Binding-site contacts:
Ligand atom C8 contacts residue LYS121 of chain 1.G at 4.3 Å.
Ligand atom C8 contacts residue PRO111 of chain 1.H at 3.5 Å (hydrophobic).
Ligand atom C2 contacts residue ASN117 of chain 1.G at 2.3 Å.
Ligand atom O7 contacts residue ASN117 of chain 1.G at 3.3 Å (h-bond).
Ligand atom C7 contacts residue THR115 of chain 1.H at 4.4 Å.
Ligand atom C5 contacts residue ASN117 of chain 1.G at 3.9 Å.
Ligand atom O5 contacts residue ASN117 of chain 1.G at 2.7 Å (h-bond).
Ligand atom N2 contacts residue ASN117 of chain 1.G at 2.8 Å (h-bond).
Ligand atom C1 contacts residue LEU103 of chain 1.H at 4.0 Å (hydrophobic).
Ligand atom N2 contacts residue LYS121 of chain 1.G at 4.4 Å.
Ligand atom C7 contacts residue ASN117 of chain 1.G at 3.3 Å.
Ligand atom C4 contacts residue ASN117 of chain 1.G at 4.2 Å.
Ligand atom O5 contacts residue LEU103 of chain 1.H at 4.0 Å.
Ligand atom C5 contacts residue LEU103 of chain 1.H at 3.9 Å (hydrophobic).
Ligand atom C8 contacts residue ASN117 of chain 1.G at 4.4 Å.
Ligand atom O7 contacts residue LYS121 of chain 1.G at 2.3 Å (salt-bridge).
Ligand atom C2 contacts residue LYS121 of chain 1.G at 4.5 Å.
Ligand atom C3 contacts residue ASN117 of chain 1.G at 3.7 Å.
Ligand atom C8 contacts residue THR115 of chain 1.H at 3.6 Å.
Ligand atom C6 contacts residue LEU103 of chain 1.H at 4.5 Å (hydrophobic).
Ligand atom N2 contacts residue LEU103 of chain 1.H at 4.3 Å.
Ligand atom C1 contacts residue ASN117 of chain 1.G at 1.5 Å.
Ligand atom C7 contacts residue LYS121 of chain 1.G at 3.4 Å.

Sequence of chain 1.G:
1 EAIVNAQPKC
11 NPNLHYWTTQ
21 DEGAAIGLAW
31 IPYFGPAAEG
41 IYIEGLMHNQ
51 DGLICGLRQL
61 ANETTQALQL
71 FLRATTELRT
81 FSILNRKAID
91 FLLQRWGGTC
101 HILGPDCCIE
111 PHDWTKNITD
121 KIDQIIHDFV

A protein and the small-molecule ligand that binds it are described below.
Small molecule (SMILES): CC(=O)N[C@@H]1[C@@H](O)[C@H](O)[C@@H](CO)O[C@H]1O

Sequence of chain 1.H:
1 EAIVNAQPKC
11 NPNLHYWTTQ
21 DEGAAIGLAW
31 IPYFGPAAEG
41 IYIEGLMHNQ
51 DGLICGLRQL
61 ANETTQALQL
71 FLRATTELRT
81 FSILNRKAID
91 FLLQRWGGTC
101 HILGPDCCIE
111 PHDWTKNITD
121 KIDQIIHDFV